Sequence of chain 1.C:
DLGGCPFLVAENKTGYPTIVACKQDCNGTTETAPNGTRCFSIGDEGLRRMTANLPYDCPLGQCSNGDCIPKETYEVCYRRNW

A small-molecule ligand and the protein it binds are described below.
Small molecule (SMILES): CC(=O)N[C@@H]1[C@@H](O)[C@H](O)[C@@H](CO)O[C@H]1O

Binding-site contacts:
Ligand atom O4 contacts residue ASN72 of chain 1.C at 4.4 Å.
Ligand atom C1 contacts residue ASN42 of chain 1.C at 1.4 Å.
Ligand atom C5 contacts residue ASN42 of chain 1.C at 3.6 Å.
Ligand atom C3 contacts residue ASN42 of chain 1.C at 3.9 Å.
Ligand atom O5 contacts residue ASN42 of chain 1.C at 2.3 Å (h-bond).
Ligand atom C4 contacts residue ASN42 of chain 1.C at 4.3 Å.
Ligand atom N2 contacts residue ASN42 of chain 1.C at 3.1 Å (h-bond).
Ligand atom C6 contacts residue ASN42 of chain 1.C at 4.5 Å.
Ligand atom C2 contacts residue ASN42 of chain 1.C at 2.5 Å.
Ligand atom O7 contacts residue ASN42 of chain 1.C at 3.6 Å (h-bond).
Ligand atom C7 contacts residue ASN42 of chain 1.C at 3.7 Å.